Binding-site contacts:
Ligand atom O1 contacts residue ALA330 of chain 2.A at 4.0 Å.
Ligand atom C3 contacts residue TYR336 of chain 1.A at 4.2 Å (hydrophobic).
Ligand atom C9 contacts residue LEU359 of chain 1.A at 4.4 Å (hydrophobic).
Ligand atom C4 contacts residue LEU359 of chain 1.A at 3.8 Å (hydrophobic).
Ligand atom C6 contacts residue TRP358 of chain 1.A at 4.1 Å (hydrophobic).
Ligand atom C5 contacts residue TRP358 of chain 1.A at 4.4 Å (hydrophobic).
Ligand atom C9 contacts residue ARG326 of chain 2.A at 4.2 Å.
Ligand atom C7 contacts residue ARG326 of chain 2.A at 3.6 Å.
Ligand atom C5 contacts residue LEU359 of chain 1.A at 3.9 Å (hydrophobic).
Ligand atom C3 contacts residue ALA330 of chain 2.A at 4.4 Å (hydrophobic).
Ligand atom C1 contacts residue ALA330 of chain 2.A at 4.0 Å (hydrophobic).
Ligand atom C8 contacts residue ALA327 of chain 2.A at 4.5 Å (hydrophobic).
Ligand atom C2 contacts residue LEU359 of chain 1.A at 4.4 Å (hydrophobic).
Ligand atom O1 contacts residue ALA327 of chain 2.A at 3.6 Å.
Ligand atom O2 contacts residue ARG326 of chain 2.A at 4.3 Å.
Ligand atom C3 contacts residue LEU359 of chain 1.A at 3.8 Å (hydrophobic).
Ligand atom C2 contacts residue ALA330 of chain 2.A at 3.7 Å (hydrophobic).
Ligand atom C1 contacts residue ALA327 of chain 2.A at 3.9 Å (hydrophobic).
Ligand atom C9 contacts residue ALA327 of chain 2.A at 4.4 Å (hydrophobic).
Ligand atom O2 contacts residue ALA327 of chain 2.A at 3.7 Å.
Ligand atom C8 contacts residue ARG326 of chain 2.A at 3.6 Å.
Ligand atom C6 contacts residue ARG326 of chain 2.A at 4.2 Å.

This small molecule binds to this protein.
Small molecule (SMILES): O=c1ccc2ccccc2o1

Sequence of chain 1.A:
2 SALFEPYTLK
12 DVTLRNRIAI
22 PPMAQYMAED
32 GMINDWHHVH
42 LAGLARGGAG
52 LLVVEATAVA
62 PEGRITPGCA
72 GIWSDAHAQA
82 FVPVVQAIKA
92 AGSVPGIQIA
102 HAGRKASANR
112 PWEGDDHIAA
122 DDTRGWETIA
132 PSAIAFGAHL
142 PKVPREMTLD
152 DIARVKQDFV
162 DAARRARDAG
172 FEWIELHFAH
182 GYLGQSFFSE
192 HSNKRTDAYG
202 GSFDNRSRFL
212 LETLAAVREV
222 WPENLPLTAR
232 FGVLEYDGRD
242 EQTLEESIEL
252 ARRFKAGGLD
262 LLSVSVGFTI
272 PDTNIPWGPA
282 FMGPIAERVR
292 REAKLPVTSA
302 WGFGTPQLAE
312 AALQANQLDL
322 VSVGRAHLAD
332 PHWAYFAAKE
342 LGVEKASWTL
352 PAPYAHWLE

Sequence of chain 2.A:
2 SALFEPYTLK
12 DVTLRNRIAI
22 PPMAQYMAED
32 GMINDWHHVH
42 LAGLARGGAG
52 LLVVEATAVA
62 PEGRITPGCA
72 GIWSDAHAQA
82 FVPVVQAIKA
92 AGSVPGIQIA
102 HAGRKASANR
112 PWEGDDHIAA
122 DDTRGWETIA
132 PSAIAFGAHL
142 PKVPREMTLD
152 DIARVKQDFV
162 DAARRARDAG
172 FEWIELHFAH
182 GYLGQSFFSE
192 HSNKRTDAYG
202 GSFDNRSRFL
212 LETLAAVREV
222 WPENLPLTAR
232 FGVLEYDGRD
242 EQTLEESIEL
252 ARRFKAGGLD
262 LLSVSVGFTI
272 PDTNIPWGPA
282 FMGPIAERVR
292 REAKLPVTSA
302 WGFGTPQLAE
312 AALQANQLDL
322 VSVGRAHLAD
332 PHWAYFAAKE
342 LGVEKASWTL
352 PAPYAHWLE